Binding-site contacts:
Ligand atom N7 contacts residue ALA1079 of chain 1.A at 3.7 Å.
Ligand atom C8 contacts residue ALA1079 of chain 1.A at 3.4 Å (hydrophobic).
Ligand atom O11 contacts residue ARG880 of chain 1.A at 2.8 Å (salt-bridge).
Ligand atom N1 contacts residue PHE1009 of chain 1.A at 3.6 Å.
Ligand atom C8 contacts residue PHE914 of chain 1.A at 3.5 Å (hydrophobic).
Ligand atom N3 contacts residue ALA1079 of chain 1.A at 3.5 Å.
Ligand atom C8 contacts residue GLU1261 of chain 1.A at 3.5 Å.
Ligand atom C5 contacts residue ALA1079 of chain 1.A at 3.8 Å (hydrophobic).
Ligand atom O11 contacts residue THR1010 of chain 1.A at 3.1 Å (h-bond).
Ligand atom C2 contacts residue PHE914 of chain 1.A at 3.5 Å (hydrophobic).
Ligand atom O13 contacts residue PHE1009 of chain 1.A at 3.6 Å.
Ligand atom N9 contacts residue GLU1261 of chain 1.A at 2.8 Å (salt-bridge).
Ligand atom O11 contacts residue SER1008 of chain 1.A at 3.6 Å (h-bond).
Ligand atom O13 contacts residue PHE914 of chain 1.A at 3.6 Å.
Ligand atom N3 contacts residue ARG880 of chain 1.A at 3.5 Å (salt-bridge).
Ligand atom C4 contacts residue ALA1079 of chain 1.A at 3.5 Å (hydrophobic).
Ligand atom O24 contacts residue ALA1079 of chain 1.A at 3.9 Å.
Ligand atom N9 contacts residue ALA1079 of chain 1.A at 3.3 Å (h-bond).
Ligand atom O24 contacts residue GLU802 of chain 1.A at 3.8 Å.
Ligand atom C4 contacts residue GLU1261 of chain 1.A at 3.9 Å.
Ligand atom C8 contacts residue GLU802 of chain 1.A at 3.7 Å.
Ligand atom C2 contacts residue ALA1079 of chain 1.A at 3.8 Å (hydrophobic).
Ligand atom C2 contacts residue ARG880 of chain 1.A at 3.6 Å.
Ligand atom C4 contacts residue PHE914 of chain 1.A at 3.3 Å (hydrophobic).
Ligand atom C6 contacts residue PHE914 of chain 1.A at 3.4 Å (hydrophobic).
Ligand atom O11 contacts residue PHE914 of chain 1.A at 4.0 Å.
Ligand atom O13 contacts residue GLU802 of chain 1.A at 2.9 Å (salt-bridge).
Ligand atom N9 contacts residue PHE914 of chain 1.A at 3.3 Å.
Ligand atom O11 contacts residue PHE1009 of chain 1.A at 3.5 Å.
Ligand atom C6 contacts residue GLU802 of chain 1.A at 3.9 Å.
Ligand atom O24 contacts residue GLU1261 of chain 1.A at 3.5 Å (salt-bridge).
Ligand atom N7 contacts residue GLU802 of chain 1.A at 2.7 Å (salt-bridge).
Ligand atom C8 contacts residue ALA1078 of chain 1.A at 3.9 Å (hydrophobic).
Ligand atom N7 contacts residue ALA1078 of chain 1.A at 3.5 Å.
Ligand atom C5 contacts residue PHE914 of chain 1.A at 3.3 Å (hydrophobic).
Ligand atom N3 contacts residue PHE914 of chain 1.A at 3.4 Å.
Ligand atom C6 contacts residue PHE1009 of chain 1.A at 3.6 Å (hydrophobic).
Ligand atom C5 contacts residue GLU802 of chain 1.A at 3.7 Å.
Ligand atom N1 contacts residue PHE914 of chain 1.A at 3.5 Å.
Ligand atom N7 contacts residue PHE914 of chain 1.A at 3.3 Å.

A protein and the small-molecule ligand that binds it are described below.
Small molecule (SMILES): O=c1[nH]c(=O)c2[nH]c(=O)[nH]c2[nH]1

Sequence of chain 1.A:
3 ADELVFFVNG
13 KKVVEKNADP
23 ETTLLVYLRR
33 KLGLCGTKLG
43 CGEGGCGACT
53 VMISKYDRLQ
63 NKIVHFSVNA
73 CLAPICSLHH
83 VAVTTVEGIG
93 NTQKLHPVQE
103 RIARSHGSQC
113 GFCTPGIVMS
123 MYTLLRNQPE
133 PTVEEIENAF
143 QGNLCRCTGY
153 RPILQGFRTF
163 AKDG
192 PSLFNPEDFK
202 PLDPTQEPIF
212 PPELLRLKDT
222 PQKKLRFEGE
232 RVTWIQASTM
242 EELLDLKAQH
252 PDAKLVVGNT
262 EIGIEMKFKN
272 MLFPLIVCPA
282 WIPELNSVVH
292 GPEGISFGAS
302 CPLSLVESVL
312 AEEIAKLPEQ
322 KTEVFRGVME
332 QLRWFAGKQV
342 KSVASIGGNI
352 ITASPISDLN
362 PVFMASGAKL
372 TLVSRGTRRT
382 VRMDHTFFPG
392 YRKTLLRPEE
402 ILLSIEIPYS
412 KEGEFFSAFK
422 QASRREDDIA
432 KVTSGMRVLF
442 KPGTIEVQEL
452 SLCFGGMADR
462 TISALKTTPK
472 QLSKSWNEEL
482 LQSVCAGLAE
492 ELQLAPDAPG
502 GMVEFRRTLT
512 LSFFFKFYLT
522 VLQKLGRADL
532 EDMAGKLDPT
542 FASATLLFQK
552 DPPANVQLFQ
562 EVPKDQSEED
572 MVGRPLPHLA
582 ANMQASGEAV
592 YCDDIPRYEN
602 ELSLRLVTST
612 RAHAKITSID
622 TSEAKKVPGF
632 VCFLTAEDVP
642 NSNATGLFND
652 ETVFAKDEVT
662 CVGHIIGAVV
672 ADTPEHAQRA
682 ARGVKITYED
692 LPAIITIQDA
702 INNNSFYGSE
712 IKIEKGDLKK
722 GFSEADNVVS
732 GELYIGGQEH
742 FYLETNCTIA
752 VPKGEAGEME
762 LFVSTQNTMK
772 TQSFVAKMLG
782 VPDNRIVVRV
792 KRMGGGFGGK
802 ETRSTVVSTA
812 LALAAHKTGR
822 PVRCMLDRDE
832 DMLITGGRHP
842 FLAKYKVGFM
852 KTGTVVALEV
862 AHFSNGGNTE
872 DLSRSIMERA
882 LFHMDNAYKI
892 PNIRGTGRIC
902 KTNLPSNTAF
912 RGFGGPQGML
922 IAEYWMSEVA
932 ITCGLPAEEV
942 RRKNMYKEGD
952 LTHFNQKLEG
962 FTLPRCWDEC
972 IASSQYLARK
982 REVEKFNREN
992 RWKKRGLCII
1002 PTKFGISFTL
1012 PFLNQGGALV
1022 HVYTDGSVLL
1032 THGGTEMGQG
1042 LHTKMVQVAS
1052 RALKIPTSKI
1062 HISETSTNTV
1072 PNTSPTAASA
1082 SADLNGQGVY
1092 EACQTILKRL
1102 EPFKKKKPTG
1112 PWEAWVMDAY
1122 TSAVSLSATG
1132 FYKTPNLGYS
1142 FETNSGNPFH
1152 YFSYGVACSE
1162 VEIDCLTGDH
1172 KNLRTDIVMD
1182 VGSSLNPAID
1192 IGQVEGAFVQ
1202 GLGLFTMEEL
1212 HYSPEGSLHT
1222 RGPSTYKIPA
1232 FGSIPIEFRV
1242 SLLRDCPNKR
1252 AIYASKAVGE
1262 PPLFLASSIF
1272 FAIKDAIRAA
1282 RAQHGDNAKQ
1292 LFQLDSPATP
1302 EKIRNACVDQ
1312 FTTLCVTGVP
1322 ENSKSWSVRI